Sequence of chain 1.H:
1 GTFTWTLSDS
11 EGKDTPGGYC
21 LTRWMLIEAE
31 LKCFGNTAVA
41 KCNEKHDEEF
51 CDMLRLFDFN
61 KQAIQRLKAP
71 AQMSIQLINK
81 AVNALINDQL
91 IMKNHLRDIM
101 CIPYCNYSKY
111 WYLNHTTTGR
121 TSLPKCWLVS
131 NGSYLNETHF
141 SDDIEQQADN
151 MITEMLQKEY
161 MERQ

Sequence of chain 1.A:
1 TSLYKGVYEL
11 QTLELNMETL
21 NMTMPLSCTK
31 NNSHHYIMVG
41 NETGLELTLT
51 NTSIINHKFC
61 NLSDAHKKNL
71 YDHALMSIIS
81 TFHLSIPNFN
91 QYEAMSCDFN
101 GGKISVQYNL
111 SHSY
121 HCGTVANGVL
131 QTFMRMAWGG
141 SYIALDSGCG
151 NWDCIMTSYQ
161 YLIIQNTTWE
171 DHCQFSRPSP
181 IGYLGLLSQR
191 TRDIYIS

Binding-site contacts:
Ligand atom O5 contacts residue ASN106 of chain 1.H at 2.4 Å (h-bond).
Ligand atom O6 contacts residue CYS173 of chain 1.A at 2.8 Å (h-bond).
Ligand atom C6 contacts residue GLY132 of chain 1.H at 3.9 Å.
Ligand atom O6 contacts residue GLY132 of chain 1.H at 2.9 Å (h-bond).
Ligand atom O5 contacts residue PHE175 of chain 1.A at 3.8 Å.
Ligand atom O3 contacts residue SER176 of chain 1.A at 3.4 Å.
Ligand atom O7 contacts residue SER108 of chain 1.H at 2.9 Å (h-bond).
Ligand atom C7 contacts residue ARG177 of chain 1.A at 3.9 Å.
Ligand atom C5 contacts residue TYR134 of chain 1.H at 3.8 Å (hydrophobic).
Ligand atom C6 contacts residue CYS173 of chain 1.A at 3.9 Å (hydrophobic).
Ligand atom C7 contacts residue SER108 of chain 1.H at 3.8 Å.
Ligand atom O6 contacts residue ASP171 of chain 1.A at 3.2 Å (salt-bridge).
Ligand atom C3 contacts residue ASN106 of chain 1.H at 3.9 Å.
Ligand atom C8 contacts residue SER179 of chain 1.A at 3.9 Å.
Ligand atom O2 contacts residue GLN174 of chain 1.A at 3.1 Å (h-bond).
Ligand atom C5 contacts residue ASN106 of chain 1.H at 3.8 Å.
Ligand atom N2 contacts residue ASN106 of chain 1.H at 2.9 Å (h-bond).
Ligand atom C7 contacts residue ASN106 of chain 1.H at 3.7 Å.
Ligand atom O4 contacts residue GLN174 of chain 1.A at 3.4 Å.
Ligand atom O7 contacts residue ASN106 of chain 1.H at 3.8 Å.
Ligand atom C8 contacts residue TYR134 of chain 1.H at 3.8 Å (hydrophobic).
Ligand atom O6 contacts residue ARG177 of chain 1.A at 3.3 Å.
Ligand atom O4 contacts residue GLN174 of chain 1.A at 3.6 Å.
Ligand atom C1 contacts residue SER108 of chain 1.H at 3.8 Å.
Ligand atom C2 contacts residue ASN106 of chain 1.H at 2.5 Å.
Ligand atom C2 contacts residue GLN174 of chain 1.A at 3.8 Å.
Ligand atom C8 contacts residue ARG177 of chain 1.A at 3.5 Å.
Ligand atom C1 contacts residue ASN106 of chain 1.H at 1.5 Å.
Ligand atom C6 contacts residue PHE175 of chain 1.A at 3.9 Å (hydrophobic).
Ligand atom C5 contacts residue PHE175 of chain 1.A at 3.4 Å (hydrophobic).
Ligand atom C3 contacts residue GLN174 of chain 1.A at 3.9 Å.
Ligand atom C6 contacts residue TYR134 of chain 1.H at 3.9 Å (hydrophobic).
Ligand atom O4 contacts residue ASP171 of chain 1.A at 3.7 Å.
Ligand atom O3 contacts residue GLN174 of chain 1.A at 3.1 Å (h-bond).
Ligand atom O3 contacts residue ARG177 of chain 1.A at 3.1 Å (salt-bridge).
Ligand atom C6 contacts residue CYS173 of chain 1.A at 3.6 Å (hydrophobic).
Ligand atom O4 contacts residue CYS173 of chain 1.A at 3.6 Å.
Ligand atom O5 contacts residue VAL129 of chain 1.H at 3.8 Å.
Ligand atom O7 contacts residue ARG177 of chain 1.A at 3.7 Å.
Ligand atom C8 contacts residue MET17 of chain 1.A at 3.7 Å (hydrophobic).

The protein below binds the small molecule below.
Small molecule (SMILES): CC(=O)N[C@H]1[C@H](O[C@H]2[C@H](O)[C@@H](NC(C)=O)CO[C@@H]2CO)O[C@H](CO)[C@@H](O[C@@H]2O[C@H](CO[C@H]3O[C@H](CO)[C@@H](O)[C@H](O)[C@@H]3O)[C@@H](O)[C@H](O[C@H]3O[C@H](CO)[C@@H](O)[C@H](O)[C@@H]3O[C@H]3O[C@H](CO)[C@@H](O)[C@H](O)[C@@H]3O)[C@@H]2O)[C@@H]1O